Binding-site contacts:
Ligand atom C4' contacts residue VAL445 of chain 1.E at 4.3 Å (hydrophobic).
Ligand atom C1' contacts residue LEU366 of chain 1.F at 4.0 Å (hydrophobic).
Ligand atom C5 contacts residue LEU366 of chain 1.F at 3.1 Å (hydrophobic).
Ligand atom OP1 contacts residue VAL445 of chain 1.E at 4.2 Å.
Ligand atom C3' contacts residue VAL445 of chain 1.E at 4.0 Å (hydrophobic).
Ligand atom N3 contacts residue ARG449 of chain 1.C at 3.7 Å.
Ligand atom C3' contacts residue ARG449 of chain 1.C at 4.5 Å.
Ligand atom C5 contacts residue LEU366 of chain 1.F at 4.4 Å (hydrophobic).
Ligand atom OP1 contacts residue PRO228 of chain 1.B at 3.5 Å.
Ligand atom C2 contacts residue LEU366 of chain 1.F at 3.7 Å (hydrophobic).
Ligand atom C5 contacts residue LYS367 of chain 1.F at 4.2 Å.
Ligand atom OP1 contacts residue GLN450 of chain 1.C at 4.5 Å.
Ligand atom O3' contacts residue ARG449 of chain 1.C at 4.4 Å.
Ligand atom C5' contacts residue THR279 of chain 1.F at 4.2 Å.
Ligand atom C4 contacts residue LEU366 of chain 1.F at 3.9 Å (hydrophobic).
Ligand atom OP2 contacts residue ARG451 of chain 1.C at 4.2 Å.
Ligand atom O4' contacts residue ARG449 of chain 1.C at 2.7 Å (salt-bridge).
Ligand atom N3 contacts residue LEU366 of chain 1.F at 3.6 Å.
Ligand atom C2 contacts residue ARG449 of chain 1.C at 4.2 Å.
Ligand atom C1' contacts residue ARG449 of chain 1.C at 3.9 Å.
Ligand atom C4 contacts residue LEU366 of chain 1.F at 4.3 Å (hydrophobic).
Ligand atom OP1 contacts residue THR279 of chain 1.F at 4.5 Å.
Ligand atom P contacts residue ARG451 of chain 1.C at 4.4 Å.
Ligand atom OP1 contacts residue ARG451 of chain 1.C at 3.1 Å.
Ligand atom C4' contacts residue ARG449 of chain 1.C at 3.4 Å.
Ligand atom O4' contacts residue LEU366 of chain 1.F at 4.1 Å.
Ligand atom OP2 contacts residue ASP239 of chain 1.D at 4.3 Å.
Ligand atom O3' contacts residue ARG451 of chain 1.C at 4.5 Å.
Ligand atom C6 contacts residue LEU366 of chain 1.F at 3.5 Å (hydrophobic).
Ligand atom N1 contacts residue LEU366 of chain 1.F at 4.2 Å.
Ligand atom O5' contacts residue VAL445 of chain 1.E at 4.0 Å.
Ligand atom C2' contacts residue LEU366 of chain 1.F at 3.7 Å (hydrophobic).
Ligand atom O5' contacts residue LEU366 of chain 1.F at 3.7 Å.
Ligand atom N1 contacts residue LEU366 of chain 1.F at 4.2 Å.
Ligand atom O3' contacts residue VAL445 of chain 1.E at 3.6 Å.
Ligand atom C5' contacts residue PRO228 of chain 1.B at 4.4 Å (hydrophobic).
Ligand atom C5' contacts residue LEU366 of chain 1.F at 4.0 Å (hydrophobic).
Ligand atom C5' contacts residue ARG449 of chain 1.C at 4.3 Å.

Sequence of chain 1.C:
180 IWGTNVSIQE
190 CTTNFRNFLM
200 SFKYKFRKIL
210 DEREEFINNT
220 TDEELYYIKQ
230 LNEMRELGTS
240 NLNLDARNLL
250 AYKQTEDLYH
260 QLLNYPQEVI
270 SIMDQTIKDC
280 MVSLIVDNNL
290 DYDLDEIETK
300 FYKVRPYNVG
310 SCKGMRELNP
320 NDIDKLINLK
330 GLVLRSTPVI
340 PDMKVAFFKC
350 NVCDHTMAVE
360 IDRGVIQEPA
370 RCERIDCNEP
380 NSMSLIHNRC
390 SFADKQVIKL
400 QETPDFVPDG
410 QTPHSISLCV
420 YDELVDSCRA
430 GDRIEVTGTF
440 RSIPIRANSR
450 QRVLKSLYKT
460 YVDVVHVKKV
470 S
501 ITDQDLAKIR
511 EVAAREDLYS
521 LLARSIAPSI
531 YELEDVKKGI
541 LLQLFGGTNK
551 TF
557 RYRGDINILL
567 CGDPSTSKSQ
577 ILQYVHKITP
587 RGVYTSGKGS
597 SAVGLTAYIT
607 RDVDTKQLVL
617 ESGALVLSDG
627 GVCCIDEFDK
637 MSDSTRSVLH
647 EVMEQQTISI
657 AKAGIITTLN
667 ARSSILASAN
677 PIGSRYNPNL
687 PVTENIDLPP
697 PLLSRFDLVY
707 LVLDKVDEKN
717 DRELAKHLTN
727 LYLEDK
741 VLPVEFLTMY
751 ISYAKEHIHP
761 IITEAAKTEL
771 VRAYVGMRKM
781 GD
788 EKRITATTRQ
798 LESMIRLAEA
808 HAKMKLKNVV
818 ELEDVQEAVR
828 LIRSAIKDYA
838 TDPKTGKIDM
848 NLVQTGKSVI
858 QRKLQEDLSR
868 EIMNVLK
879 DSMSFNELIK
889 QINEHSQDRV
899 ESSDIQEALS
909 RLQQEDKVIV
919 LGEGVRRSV

The small molecule below binds the protein below.
Small molecule (SMILES): Nc1ccn([C@H]2C[C@H](O[P](=O)(O)OC[C@H]3O[C@@H](n4cnc5c(N)ncnc54)C[C@@H]3O[P](=O)(O)OC[C@H]3O[C@@H](n4ccc(N)nc4=O)C[C@@H]3O)[C@@H](CO[P](=O)(O)O[C@H]3C[C@H](n4cnc5c(N)ncnc54)O[C@@H]3CO[P](=O)(O)O[C@H]3C[C@H](n4ccc(N)nc4=O)O[C@@H]3COP(=O)=O)O2)c(=O)n1

Sequence of chain 1.F:
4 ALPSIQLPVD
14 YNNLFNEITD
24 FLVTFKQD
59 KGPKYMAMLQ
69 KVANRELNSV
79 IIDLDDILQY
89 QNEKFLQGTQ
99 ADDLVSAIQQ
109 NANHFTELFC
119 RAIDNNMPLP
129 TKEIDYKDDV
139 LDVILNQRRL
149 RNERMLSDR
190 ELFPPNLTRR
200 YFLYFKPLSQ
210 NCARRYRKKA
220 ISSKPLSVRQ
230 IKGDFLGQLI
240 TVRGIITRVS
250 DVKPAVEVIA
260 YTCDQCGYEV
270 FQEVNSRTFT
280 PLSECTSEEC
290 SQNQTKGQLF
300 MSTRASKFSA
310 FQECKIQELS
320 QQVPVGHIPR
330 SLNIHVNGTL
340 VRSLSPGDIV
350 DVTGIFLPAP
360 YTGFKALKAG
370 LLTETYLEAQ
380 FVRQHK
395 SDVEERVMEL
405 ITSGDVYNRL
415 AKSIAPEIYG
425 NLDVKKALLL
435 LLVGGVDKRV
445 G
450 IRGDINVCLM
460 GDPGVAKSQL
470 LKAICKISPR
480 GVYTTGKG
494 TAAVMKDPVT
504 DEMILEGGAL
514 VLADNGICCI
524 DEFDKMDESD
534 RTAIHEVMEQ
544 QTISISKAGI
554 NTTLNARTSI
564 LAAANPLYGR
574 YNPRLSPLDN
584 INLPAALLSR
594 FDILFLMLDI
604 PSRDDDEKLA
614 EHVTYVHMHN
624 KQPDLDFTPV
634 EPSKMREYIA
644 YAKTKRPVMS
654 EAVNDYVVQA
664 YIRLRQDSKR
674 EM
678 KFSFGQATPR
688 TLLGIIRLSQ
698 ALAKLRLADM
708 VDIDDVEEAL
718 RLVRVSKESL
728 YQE

Sequence of chain 1.B:
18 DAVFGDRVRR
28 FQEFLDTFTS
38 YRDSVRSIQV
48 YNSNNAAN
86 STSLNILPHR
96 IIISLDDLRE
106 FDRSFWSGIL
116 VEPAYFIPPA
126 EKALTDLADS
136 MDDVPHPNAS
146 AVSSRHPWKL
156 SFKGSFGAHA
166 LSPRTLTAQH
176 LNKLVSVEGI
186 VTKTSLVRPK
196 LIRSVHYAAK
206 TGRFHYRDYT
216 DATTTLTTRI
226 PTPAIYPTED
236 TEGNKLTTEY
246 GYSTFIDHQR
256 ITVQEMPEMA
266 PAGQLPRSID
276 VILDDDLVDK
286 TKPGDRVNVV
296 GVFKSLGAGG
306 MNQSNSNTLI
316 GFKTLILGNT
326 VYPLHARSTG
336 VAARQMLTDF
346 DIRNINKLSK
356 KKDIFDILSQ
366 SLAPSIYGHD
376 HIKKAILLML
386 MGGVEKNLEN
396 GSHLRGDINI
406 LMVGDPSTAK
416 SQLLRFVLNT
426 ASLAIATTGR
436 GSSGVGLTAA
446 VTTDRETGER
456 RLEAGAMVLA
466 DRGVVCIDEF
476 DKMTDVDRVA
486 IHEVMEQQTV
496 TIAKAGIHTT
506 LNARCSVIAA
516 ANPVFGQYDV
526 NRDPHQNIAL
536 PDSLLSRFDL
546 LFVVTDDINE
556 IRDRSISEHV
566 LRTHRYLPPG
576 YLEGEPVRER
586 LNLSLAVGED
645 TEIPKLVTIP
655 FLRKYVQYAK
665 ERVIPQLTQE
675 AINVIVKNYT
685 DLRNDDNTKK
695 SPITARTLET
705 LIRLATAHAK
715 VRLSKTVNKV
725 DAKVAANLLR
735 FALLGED

Sequence of chain 1.E:
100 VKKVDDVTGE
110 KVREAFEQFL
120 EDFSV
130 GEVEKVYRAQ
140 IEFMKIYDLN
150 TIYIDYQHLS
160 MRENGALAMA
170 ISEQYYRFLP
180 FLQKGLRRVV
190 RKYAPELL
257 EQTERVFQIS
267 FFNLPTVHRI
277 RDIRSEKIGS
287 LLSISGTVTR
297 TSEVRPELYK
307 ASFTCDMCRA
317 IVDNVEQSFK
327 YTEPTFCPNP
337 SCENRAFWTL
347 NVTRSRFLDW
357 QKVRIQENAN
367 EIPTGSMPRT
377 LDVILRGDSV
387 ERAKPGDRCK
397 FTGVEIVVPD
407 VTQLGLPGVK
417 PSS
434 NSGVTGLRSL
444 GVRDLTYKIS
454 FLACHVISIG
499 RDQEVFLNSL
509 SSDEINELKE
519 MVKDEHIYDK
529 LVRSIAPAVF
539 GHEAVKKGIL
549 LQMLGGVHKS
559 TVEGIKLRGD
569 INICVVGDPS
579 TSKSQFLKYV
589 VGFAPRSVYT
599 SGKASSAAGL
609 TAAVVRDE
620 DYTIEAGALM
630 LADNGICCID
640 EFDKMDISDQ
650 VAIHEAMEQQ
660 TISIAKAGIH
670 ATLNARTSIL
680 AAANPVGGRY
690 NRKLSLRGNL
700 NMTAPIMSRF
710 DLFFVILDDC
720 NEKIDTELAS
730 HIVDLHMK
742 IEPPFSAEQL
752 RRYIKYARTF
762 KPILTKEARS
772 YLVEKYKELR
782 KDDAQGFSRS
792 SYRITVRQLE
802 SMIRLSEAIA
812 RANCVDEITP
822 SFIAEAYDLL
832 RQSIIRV

Sequence of chain 1.D:
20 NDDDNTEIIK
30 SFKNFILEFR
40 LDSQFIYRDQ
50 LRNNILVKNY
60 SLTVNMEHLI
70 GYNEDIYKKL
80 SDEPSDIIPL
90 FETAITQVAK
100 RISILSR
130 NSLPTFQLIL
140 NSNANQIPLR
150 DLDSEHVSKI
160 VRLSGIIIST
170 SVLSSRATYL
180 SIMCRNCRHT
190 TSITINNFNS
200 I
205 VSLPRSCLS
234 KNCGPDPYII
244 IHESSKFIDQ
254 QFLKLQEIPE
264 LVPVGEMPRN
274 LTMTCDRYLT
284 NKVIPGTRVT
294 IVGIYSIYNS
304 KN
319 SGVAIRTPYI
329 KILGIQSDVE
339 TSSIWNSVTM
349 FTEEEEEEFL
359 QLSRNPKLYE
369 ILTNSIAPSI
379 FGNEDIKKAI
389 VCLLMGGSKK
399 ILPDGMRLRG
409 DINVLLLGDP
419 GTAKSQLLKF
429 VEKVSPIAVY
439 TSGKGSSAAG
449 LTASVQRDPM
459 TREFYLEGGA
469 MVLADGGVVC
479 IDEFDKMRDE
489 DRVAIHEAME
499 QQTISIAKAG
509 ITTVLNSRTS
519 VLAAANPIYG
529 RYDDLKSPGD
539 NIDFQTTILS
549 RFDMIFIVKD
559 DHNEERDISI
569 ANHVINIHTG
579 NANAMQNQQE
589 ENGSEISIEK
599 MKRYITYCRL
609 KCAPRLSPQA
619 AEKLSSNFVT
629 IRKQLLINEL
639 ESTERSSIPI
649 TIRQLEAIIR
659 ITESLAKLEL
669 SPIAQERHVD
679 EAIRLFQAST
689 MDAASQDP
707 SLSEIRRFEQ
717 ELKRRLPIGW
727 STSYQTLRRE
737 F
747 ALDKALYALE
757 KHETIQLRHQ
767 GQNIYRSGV